Sequence of chain 1.A:
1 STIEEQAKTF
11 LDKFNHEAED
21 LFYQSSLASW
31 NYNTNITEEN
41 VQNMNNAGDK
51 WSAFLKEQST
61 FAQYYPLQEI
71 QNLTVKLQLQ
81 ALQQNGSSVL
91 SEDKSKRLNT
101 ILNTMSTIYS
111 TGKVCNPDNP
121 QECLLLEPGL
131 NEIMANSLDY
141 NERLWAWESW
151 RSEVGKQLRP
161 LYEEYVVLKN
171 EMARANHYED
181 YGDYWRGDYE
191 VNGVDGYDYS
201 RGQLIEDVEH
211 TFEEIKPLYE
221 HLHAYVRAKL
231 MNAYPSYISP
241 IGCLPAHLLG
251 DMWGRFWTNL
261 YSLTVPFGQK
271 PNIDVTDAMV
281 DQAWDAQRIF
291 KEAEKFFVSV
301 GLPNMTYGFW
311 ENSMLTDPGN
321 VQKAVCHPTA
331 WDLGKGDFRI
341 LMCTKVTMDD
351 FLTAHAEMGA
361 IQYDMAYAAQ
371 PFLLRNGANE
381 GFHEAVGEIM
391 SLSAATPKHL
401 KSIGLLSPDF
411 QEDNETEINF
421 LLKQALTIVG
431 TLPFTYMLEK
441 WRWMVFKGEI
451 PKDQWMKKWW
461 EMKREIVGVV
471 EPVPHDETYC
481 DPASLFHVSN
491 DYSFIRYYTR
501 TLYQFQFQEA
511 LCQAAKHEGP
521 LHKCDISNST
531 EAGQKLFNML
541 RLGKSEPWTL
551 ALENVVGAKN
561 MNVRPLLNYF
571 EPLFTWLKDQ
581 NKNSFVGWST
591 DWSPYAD

A protein and the small-molecule ligand that binds it are described below.
Small molecule (SMILES): CC(=O)N[C@@H]1[C@@H](O)[C@H](O)[C@@H](CO)O[C@H]1O

Binding-site contacts:
Ligand atom C7 contacts residue THR60 of chain 1.A at 3.9 Å.
Ligand atom C1 contacts residue ASN85 of chain 1.A at 1.6 Å.
Ligand atom C7 contacts residue ASN85 of chain 1.A at 4.0 Å.
Ligand atom C6 contacts residue ASN85 of chain 1.A at 4.1 Å.
Ligand atom C6 contacts residue GLN63 of chain 1.A at 2.6 Å.
Ligand atom O4 contacts residue GLN63 of chain 1.A at 3.2 Å (h-bond).
Ligand atom O5 contacts residue ASN85 of chain 1.A at 2.0 Å (h-bond).
Ligand atom O5 contacts residue GLN63 of chain 1.A at 3.1 Å (h-bond).
Ligand atom C5 contacts residue ASN85 of chain 1.A at 3.4 Å.
Ligand atom C7 contacts residue SER88 of chain 1.A at 4.4 Å.
Ligand atom C3 contacts residue ASN85 of chain 1.A at 3.6 Å.
Ligand atom C3 contacts residue GLN63 of chain 1.A at 4.2 Å.
Ligand atom C4 contacts residue ASN85 of chain 1.A at 3.8 Å.
Ligand atom C2 contacts residue GLN63 of chain 1.A at 4.0 Å.
Ligand atom O7 contacts residue THR60 of chain 1.A at 4.2 Å.
Ligand atom C8 contacts residue ASN85 of chain 1.A at 4.1 Å.
Ligand atom O7 contacts residue SER88 of chain 1.A at 4.1 Å.
Ligand atom C2 contacts residue ASN85 of chain 1.A at 2.4 Å.
Ligand atom O6 contacts residue GLN63 of chain 1.A at 3.0 Å (h-bond).
Ligand atom C4 contacts residue GLN63 of chain 1.A at 3.0 Å.
Ligand atom C5 contacts residue GLN63 of chain 1.A at 3.2 Å.
Ligand atom C1 contacts residue GLN63 of chain 1.A at 4.0 Å.
Ligand atom C8 contacts residue THR60 of chain 1.A at 2.8 Å.
Ligand atom N2 contacts residue ASN85 of chain 1.A at 3.2 Å (h-bond).